Binding-site contacts:
Ligand atom C10 contacts residue GLY122 of chain 1.A at 3.8 Å.
Ligand atom C11 contacts residue GLY122 of chain 1.A at 3.8 Å.
Ligand atom C13 contacts residue GLY118 of chain 1.A at 3.7 Å.
Ligand atom C5 contacts residue ALA125 of chain 1.A at 4.3 Å (hydrophobic).
Ligand atom C9 contacts residue GLY121 of chain 1.A at 4.4 Å.
Ligand atom C9 contacts residue GLY122 of chain 1.A at 4.1 Å.
Ligand atom C5 contacts residue GLY121 of chain 1.A at 4.3 Å.
Ligand atom C14 contacts residue GLY118 of chain 1.A at 3.5 Å.
Ligand atom C15 contacts residue GLY118 of chain 1.A at 3.8 Å.
Ligand atom N12 contacts residue GLY118 of chain 1.A at 2.7 Å (h-bond).
Ligand atom C10 contacts residue GLY121 of chain 1.A at 3.5 Å.
Ligand atom N1 contacts residue ALA125 of chain 1.A at 4.3 Å.
Ligand atom C9 contacts residue GLY118 of chain 1.A at 3.3 Å.
Ligand atom C17 contacts residue GLY118 of chain 1.A at 4.2 Å.
Ligand atom C19 contacts residue GLY118 of chain 1.A at 3.2 Å.
Ligand atom C11 contacts residue GLY121 of chain 1.A at 3.5 Å.
Ligand atom C7 contacts residue GLY122 of chain 1.A at 4.5 Å.
Ligand atom C6 contacts residue GLY121 of chain 1.A at 4.1 Å.
Ligand atom C18 contacts residue GLY118 of chain 1.A at 4.0 Å.
Ligand atom C8 contacts residue GLY118 of chain 1.A at 3.4 Å.
Ligand atom N1 contacts residue GLY121 of chain 1.A at 4.5 Å.
Ligand atom N3 contacts residue ALA125 of chain 1.A at 3.8 Å.
Ligand atom N2 contacts residue ALA125 of chain 1.A at 4.0 Å.
Ligand atom C16 contacts residue GLY118 of chain 1.A at 4.2 Å.
Ligand atom C8 contacts residue GLY122 of chain 1.A at 4.4 Å.
Ligand atom C6 contacts residue GLY122 of chain 1.A at 4.2 Å.
Ligand atom N4 contacts residue ALA125 of chain 1.A at 4.1 Å.

This small molecule binds to this protein.
Small molecule (SMILES): O=C(Nc1cccc(-c2nnn[nH]2)c1)c1cccc(-c2ncccn2)c1

Sequence of chain 1.A:
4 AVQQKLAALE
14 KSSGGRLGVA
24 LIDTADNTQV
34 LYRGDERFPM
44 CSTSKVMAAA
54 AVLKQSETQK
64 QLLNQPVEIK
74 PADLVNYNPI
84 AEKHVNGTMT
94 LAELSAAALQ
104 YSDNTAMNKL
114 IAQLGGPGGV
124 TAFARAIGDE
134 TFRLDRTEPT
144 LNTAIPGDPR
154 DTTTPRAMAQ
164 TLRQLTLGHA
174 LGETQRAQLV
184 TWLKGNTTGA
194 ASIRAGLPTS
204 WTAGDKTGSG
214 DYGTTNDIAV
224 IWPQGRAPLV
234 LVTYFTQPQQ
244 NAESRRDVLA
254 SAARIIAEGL